Sequence of chain 1.A:
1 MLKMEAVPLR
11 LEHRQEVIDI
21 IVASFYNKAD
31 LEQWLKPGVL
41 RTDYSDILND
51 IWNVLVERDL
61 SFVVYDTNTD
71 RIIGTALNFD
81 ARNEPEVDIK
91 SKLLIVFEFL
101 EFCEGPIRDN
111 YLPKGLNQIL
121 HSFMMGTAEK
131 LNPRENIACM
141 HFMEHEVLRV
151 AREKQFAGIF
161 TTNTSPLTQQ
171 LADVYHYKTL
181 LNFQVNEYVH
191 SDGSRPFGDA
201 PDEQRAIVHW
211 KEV

Binding-site contacts:
Ligand atom C8 contacts residue MET125 of chain 1.A at 4.0 Å (hydrophobic).
Ligand atom O1 contacts residue PHE123 of chain 1.A at 4.0 Å.
Ligand atom C5 contacts residue PHE25 of chain 1.A at 3.6 Å (hydrophobic).
Ligand atom C2 contacts residue PHE25 of chain 1.A at 3.7 Å (hydrophobic).
Ligand atom C3 contacts residue LEU100 of chain 1.A at 3.9 Å (hydrophobic).
Ligand atom C3 contacts residue GLU32 of chain 1.A at 3.6 Å.
Ligand atom O1 contacts residue MET124 of chain 1.A at 3.5 Å.
Ligand atom C4 contacts residue THR164 of chain 1.A at 3.5 Å.
Ligand atom N1 contacts residue LEU100 of chain 1.A at 3.3 Å.
Ligand atom N3 contacts residue THR162 of chain 1.A at 3.2 Å (h-bond).
Ligand atom N4 contacts residue SER122 of chain 1.A at 3.8 Å.
Ligand atom C5 contacts residue PHE123 of chain 1.A at 3.7 Å (hydrophobic).
Ligand atom C8 contacts residue ASN163 of chain 1.A at 3.0 Å.
Ligand atom C1 contacts residue THR164 of chain 1.A at 3.7 Å.
Ligand atom C1 contacts residue GLU32 of chain 1.A at 4.0 Å.
Ligand atom C6 contacts residue MET124 of chain 1.A at 3.9 Å (hydrophobic).
Ligand atom C6 contacts residue MET125 of chain 1.A at 3.8 Å (hydrophobic).
Ligand atom C7 contacts residue THR162 of chain 1.A at 4.0 Å.
Ligand atom C8 contacts residue THR161 of chain 1.A at 3.5 Å.
Ligand atom C7 contacts residue ASN163 of chain 1.A at 3.9 Å.
Ligand atom C6 contacts residue PHE123 of chain 1.A at 3.6 Å (hydrophobic).
Ligand atom N2 contacts residue PHE25 of chain 1.A at 3.7 Å.
Ligand atom C7 contacts residue SER122 of chain 1.A at 3.3 Å.
Ligand atom C4 contacts residue THR162 of chain 1.A at 3.8 Å.
Ligand atom C1 contacts residue PHE25 of chain 1.A at 3.4 Å (hydrophobic).
Ligand atom C3 contacts residue TYR44 of chain 1.A at 3.0 Å (hydrophobic).
Ligand atom O1 contacts residue MET125 of chain 1.A at 2.9 Å (h-bond).
Ligand atom C5 contacts residue THR162 of chain 1.A at 4.0 Å.
Ligand atom N2 contacts residue VAL96 of chain 1.A at 3.5 Å.
Ligand atom N2 contacts residue GLU32 of chain 1.A at 2.9 Å (salt-bridge).
Ligand atom C5 contacts residue THR164 of chain 1.A at 3.9 Å.
Ligand atom N4 contacts residue ASN163 of chain 1.A at 3.0 Å (h-bond).
Ligand atom N4 contacts residue THR161 of chain 1.A at 3.0 Å (h-bond).
Ligand atom O1 contacts residue PHE25 of chain 1.A at 3.8 Å.
Ligand atom C2 contacts residue THR164 of chain 1.A at 4.0 Å.
Ligand atom N3 contacts residue PHE123 of chain 1.A at 3.5 Å (h-bond).
Ligand atom C2 contacts residue LEU100 of chain 1.A at 3.8 Å (hydrophobic).
Ligand atom C7 contacts residue THR161 of chain 1.A at 3.1 Å.
Ligand atom N2 contacts residue TYR44 of chain 1.A at 3.0 Å (h-bond).
Ligand atom C3 contacts residue VAL96 of chain 1.A at 3.5 Å (hydrophobic).

The small molecule below binds the protein below.
Small molecule (SMILES): NCCC(=O)NCCc1cnc[nH]1